Sequence of chain 1.B:
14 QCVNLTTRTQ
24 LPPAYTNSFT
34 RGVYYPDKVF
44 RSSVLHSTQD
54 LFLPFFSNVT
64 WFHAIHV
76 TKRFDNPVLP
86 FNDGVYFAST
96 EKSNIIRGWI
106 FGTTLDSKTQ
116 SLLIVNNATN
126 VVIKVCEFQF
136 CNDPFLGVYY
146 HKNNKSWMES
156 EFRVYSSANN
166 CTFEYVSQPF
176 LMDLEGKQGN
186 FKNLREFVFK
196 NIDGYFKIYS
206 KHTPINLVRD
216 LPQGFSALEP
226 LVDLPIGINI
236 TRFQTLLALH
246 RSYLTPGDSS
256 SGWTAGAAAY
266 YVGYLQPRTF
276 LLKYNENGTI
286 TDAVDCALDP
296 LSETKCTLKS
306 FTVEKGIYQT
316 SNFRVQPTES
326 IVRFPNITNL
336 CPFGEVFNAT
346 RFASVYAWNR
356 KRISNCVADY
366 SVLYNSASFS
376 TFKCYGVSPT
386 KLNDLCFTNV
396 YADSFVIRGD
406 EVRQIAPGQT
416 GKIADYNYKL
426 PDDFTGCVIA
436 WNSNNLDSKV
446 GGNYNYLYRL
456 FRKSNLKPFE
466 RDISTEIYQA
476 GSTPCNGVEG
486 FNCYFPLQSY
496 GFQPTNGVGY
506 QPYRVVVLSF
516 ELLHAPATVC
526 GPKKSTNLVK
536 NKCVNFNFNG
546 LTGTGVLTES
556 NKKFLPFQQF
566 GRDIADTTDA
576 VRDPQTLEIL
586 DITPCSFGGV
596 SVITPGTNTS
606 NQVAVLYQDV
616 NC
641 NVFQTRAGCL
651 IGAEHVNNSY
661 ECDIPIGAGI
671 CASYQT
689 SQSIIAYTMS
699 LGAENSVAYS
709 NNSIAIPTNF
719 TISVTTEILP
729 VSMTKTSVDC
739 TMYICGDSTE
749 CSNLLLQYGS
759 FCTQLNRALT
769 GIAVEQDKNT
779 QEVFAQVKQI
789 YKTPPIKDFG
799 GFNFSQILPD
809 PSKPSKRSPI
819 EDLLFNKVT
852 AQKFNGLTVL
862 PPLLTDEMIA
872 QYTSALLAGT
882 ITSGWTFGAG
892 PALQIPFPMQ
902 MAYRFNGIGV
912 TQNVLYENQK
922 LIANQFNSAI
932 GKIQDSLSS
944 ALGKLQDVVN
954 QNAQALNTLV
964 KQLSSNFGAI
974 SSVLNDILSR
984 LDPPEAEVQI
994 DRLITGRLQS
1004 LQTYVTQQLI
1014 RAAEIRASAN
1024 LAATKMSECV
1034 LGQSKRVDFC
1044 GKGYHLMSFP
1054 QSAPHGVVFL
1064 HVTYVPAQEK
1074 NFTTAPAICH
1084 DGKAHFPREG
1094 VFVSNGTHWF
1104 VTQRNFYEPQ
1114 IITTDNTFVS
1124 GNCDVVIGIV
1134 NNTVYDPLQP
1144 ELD

This small molecule binds to this protein.
Small molecule (SMILES): CC(=O)N[C@@H]1[C@@H](O)[C@H](O)[C@@H](CO)O[C@H]1O

Binding-site contacts:
Ligand atom C7 contacts residue ASN331 of chain 1.B at 3.6 Å.
Ligand atom C5 contacts residue ASN331 of chain 1.B at 3.7 Å.
Ligand atom C4 contacts residue GLN580 of chain 1.B at 4.5 Å.
Ligand atom C1 contacts residue ASN331 of chain 1.B at 1.4 Å.
Ligand atom C8 contacts residue ASN331 of chain 1.B at 3.8 Å.
Ligand atom C8 contacts residue PRO330 of chain 1.B at 3.7 Å (hydrophobic).
Ligand atom N2 contacts residue ASN331 of chain 1.B at 2.7 Å (h-bond).
Ligand atom C6 contacts residue GLN580 of chain 1.B at 4.2 Å.
Ligand atom C7 contacts residue PRO330 of chain 1.B at 3.0 Å (hydrophobic).
Ligand atom O7 contacts residue PRO330 of chain 1.B at 2.8 Å (h-bond).
Ligand atom C4 contacts residue ASN331 of chain 1.B at 4.3 Å.
Ligand atom O6 contacts residue GLN580 of chain 1.B at 3.3 Å (h-bond).
Ligand atom N2 contacts residue PRO330 of chain 1.B at 3.3 Å (h-bond).
Ligand atom O5 contacts residue ASN331 of chain 1.B at 2.4 Å (h-bond).
Ligand atom C1 contacts residue PRO330 of chain 1.B at 4.0 Å (hydrophobic).
Ligand atom O7 contacts residue ASN331 of chain 1.B at 4.4 Å.
Ligand atom O6 contacts residue PRO579 of chain 1.B at 4.3 Å.
Ligand atom C2 contacts residue PRO330 of chain 1.B at 3.6 Å (hydrophobic).
Ligand atom C2 contacts residue ASN331 of chain 1.B at 2.5 Å.
Ligand atom C3 contacts residue ASN331 of chain 1.B at 3.8 Å.